Sequence of chain 1.C:
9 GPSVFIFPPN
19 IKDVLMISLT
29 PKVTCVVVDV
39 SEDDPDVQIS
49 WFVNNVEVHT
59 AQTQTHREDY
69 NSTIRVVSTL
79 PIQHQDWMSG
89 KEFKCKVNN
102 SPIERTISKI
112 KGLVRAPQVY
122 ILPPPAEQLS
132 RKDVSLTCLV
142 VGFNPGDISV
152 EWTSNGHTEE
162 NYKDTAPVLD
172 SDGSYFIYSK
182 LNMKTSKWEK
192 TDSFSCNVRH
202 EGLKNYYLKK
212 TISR

This small molecule binds to this protein.
Small molecule (SMILES): CC(=O)N[C@H]1[C@H](O[C@H]2[C@H](O)[C@@H](NC(C)=O)CO[C@@H]2CO[C@@H]2O[C@@H](C)[C@@H](O)[C@@H](O)[C@@H]2O)O[C@H](CO)[C@@H](O[C@H]2O[C@H](CO[C@H]3O[C@H](CO)[C@@H](O)[C@H](O)[C@@H]3O[C@@H]3O[C@H](CO)[C@@H](O[C@@H]4O[C@H](CO)[C@H](O)[C@H](O)[C@H]4O)[C@H](O)[C@H]3NC(C)=O)[C@@H](O)[C@H](O[C@H]3O[C@H](CO)[C@@H](O)[C@H](O)[C@@H]3O[C@@H]3O[C@H](CO)[C@@H](O)[C@H](O)[C@H]3NC(C)=O)[C@@H]2O)[C@@H]1O

Binding-site contacts:
Ligand atom O6 contacts residue PHE15 of chain 1.C at 3.4 Å.
Ligand atom O5 contacts residue PHE13 of chain 1.C at 3.7 Å.
Ligand atom C1 contacts residue PHE15 of chain 1.C at 3.6 Å (hydrophobic).
Ligand atom C2 contacts residue PRO16 of chain 1.C at 3.6 Å (hydrophobic).
Ligand atom C2 contacts residue ASP37 of chain 1.C at 3.8 Å.
Ligand atom O7 contacts residue ARG73 of chain 1.C at 3.3 Å.
Ligand atom O4 contacts residue VAL36 of chain 1.C at 3.7 Å.
Ligand atom C6 contacts residue TYR68 of chain 1.C at 3.8 Å (hydrophobic).
Ligand atom C3 contacts residue VAL36 of chain 1.C at 3.8 Å (hydrophobic).
Ligand atom O5 contacts residue VAL36 of chain 1.C at 3.8 Å.
Ligand atom C5 contacts residue PHE15 of chain 1.C at 3.6 Å (hydrophobic).
Ligand atom C1 contacts residue ASN69 of chain 1.C at 1.4 Å.
Ligand atom C5 contacts residue TYR68 of chain 1.C at 3.6 Å (hydrophobic).
Ligand atom N2 contacts residue ASN69 of chain 1.C at 3.0 Å (h-bond).
Ligand atom C6 contacts residue PHE15 of chain 1.C at 3.7 Å (hydrophobic).
Ligand atom C6 contacts residue PHE15 of chain 1.C at 3.8 Å (hydrophobic).
Ligand atom O2 contacts residue LYS30 of chain 1.C at 3.3 Å (salt-bridge).
Ligand atom O7 contacts residue ASN69 of chain 1.C at 3.6 Å.
Ligand atom C8 contacts residue ASP37 of chain 1.C at 3.5 Å.
Ligand atom C1 contacts residue THR71 of chain 1.C at 3.7 Å.
Ligand atom O7 contacts residue VAL36 of chain 1.C at 3.4 Å.
Ligand atom O6 contacts residue PHE13 of chain 1.C at 3.7 Å.
Ligand atom O3 contacts residue VAL36 of chain 1.C at 3.9 Å.
Ligand atom C4 contacts residue TYR68 of chain 1.C at 3.9 Å (hydrophobic).
Ligand atom C7 contacts residue ASP37 of chain 1.C at 3.8 Å.
Ligand atom O5 contacts residue ASN69 of chain 1.C at 2.3 Å (h-bond).
Ligand atom C2 contacts residue ASN69 of chain 1.C at 2.5 Å.
Ligand atom C7 contacts residue ASN69 of chain 1.C at 3.5 Å.
Ligand atom O4 contacts residue ASP21 of chain 1.C at 3.3 Å (salt-bridge).
Ligand atom C5 contacts residue ASN69 of chain 1.C at 3.6 Å.
Ligand atom O2 contacts residue PRO16 of chain 1.C at 2.9 Å (h-bond).
Ligand atom C2 contacts residue PHE15 of chain 1.C at 3.7 Å (hydrophobic).
Ligand atom O3 contacts residue LYS30 of chain 1.C at 3.0 Å (salt-bridge).
Ligand atom O5 contacts residue TYR68 of chain 1.C at 3.5 Å.
Ligand atom C3 contacts residue ASP37 of chain 1.C at 3.7 Å.
Ligand atom N2 contacts residue ASP37 of chain 1.C at 2.9 Å (salt-bridge).
Ligand atom O2 contacts residue THR32 of chain 1.C at 2.8 Å (h-bond).
Ligand atom C2 contacts residue THR32 of chain 1.C at 3.8 Å.
Ligand atom C3 contacts residue ASN69 of chain 1.C at 3.8 Å.
Ligand atom O4 contacts residue ASN18 of chain 1.C at 3.5 Å.